Sequence of chain 1.A:
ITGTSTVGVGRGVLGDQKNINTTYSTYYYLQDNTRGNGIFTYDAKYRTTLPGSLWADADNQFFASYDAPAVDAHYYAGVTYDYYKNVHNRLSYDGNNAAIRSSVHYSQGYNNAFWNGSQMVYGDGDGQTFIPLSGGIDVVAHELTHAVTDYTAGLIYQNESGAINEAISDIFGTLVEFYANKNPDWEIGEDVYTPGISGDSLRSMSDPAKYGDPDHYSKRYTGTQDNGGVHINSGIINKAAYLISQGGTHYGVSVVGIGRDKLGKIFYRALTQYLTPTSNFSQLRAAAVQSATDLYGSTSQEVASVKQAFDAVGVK

Binding-site contacts:
Ligand atom CG2 contacts residue LEU202 of chain 1.A at 4.0 Å (hydrophobic).
Ligand atom C contacts residue ASN112 of chain 1.A at 4.0 Å.
Ligand atom CB contacts residue LEU202 of chain 1.A at 4.4 Å (hydrophobic).
Ligand atom CA contacts residue PO41 of chain 1.I at 3.4 Å.
Ligand atom C contacts residue HIS231 of chain 1.A at 4.0 Å.
Ligand atom CG1 contacts residue LEU133 of chain 1.A at 4.0 Å (hydrophobic).
Ligand atom CB contacts residue ASN112 of chain 1.A at 4.1 Å.
Ligand atom N contacts residue GLU143 of chain 1.A at 2.9 Å (salt-bridge).
Ligand atom CG2 contacts residue ILE188 of chain 1.A at 4.4 Å (hydrophobic).
Ligand atom N contacts residue ASN112 of chain 1.A at 2.8 Å (h-bond).
Ligand atom CG2 contacts residue HIS142 of chain 1.A at 4.5 Å.
Ligand atom O contacts residue HIS231 of chain 1.A at 3.6 Å.
Ligand atom CB contacts residue LYS1 of chain 1.H at 3.4 Å.
Ligand atom CG2 contacts residue VAL139 of chain 1.A at 4.2 Å (hydrophobic).
Ligand atom CB contacts residue GLU143 of chain 1.A at 3.5 Å.
Ligand atom CG1 contacts residue LYS1 of chain 1.H at 3.4 Å.
Ligand atom CG1 contacts residue LEU202 of chain 1.A at 3.7 Å (hydrophobic).
Ligand atom CA contacts residue ASN112 of chain 1.A at 3.7 Å.
Ligand atom CG2 contacts residue ARG203 of chain 1.A at 3.8 Å.
Ligand atom N contacts residue ALA113 of chain 1.A at 2.9 Å (h-bond).
Ligand atom O contacts residue PO41 of chain 1.I at 4.0 Å.
Ligand atom C contacts residue ARG203 of chain 1.A at 4.0 Å.
Ligand atom CA contacts residue HIS142 of chain 1.A at 4.3 Å.
Ligand atom C contacts residue LYS1 of chain 1.H at 1.3 Å.
Ligand atom O contacts residue GLU166 of chain 1.A at 4.5 Å.
Ligand atom CA contacts residue GLU143 of chain 1.A at 3.2 Å.
Ligand atom CA contacts residue ALA113 of chain 1.A at 4.3 Å (hydrophobic).
Ligand atom CG2 contacts residue GLU143 of chain 1.A at 4.2 Å.
Ligand atom N contacts residue PO41 of chain 1.I at 2.5 Å (h-bond).
Ligand atom O contacts residue LYS1 of chain 1.H at 2.2 Å (salt-bridge).
Ligand atom CG1 contacts residue ASN112 of chain 1.A at 3.6 Å.
Ligand atom CG2 contacts residue LYS1 of chain 1.H at 4.3 Å.
Ligand atom C contacts residue PO41 of chain 1.I at 3.6 Å.
Ligand atom O contacts residue ARG203 of chain 1.A at 2.9 Å (salt-bridge).
Ligand atom O contacts residue LEU202 of chain 1.A at 4.4 Å.
Ligand atom N contacts residue LYS1 of chain 1.H at 2.8 Å (salt-bridge).
Ligand atom O contacts residue HIS142 of chain 1.A at 4.4 Å.
Ligand atom CA contacts residue LYS1 of chain 1.H at 2.5 Å.

A protein and the small-molecule ligand that binds it are described below.
Small molecule (SMILES): CC(C)[C@H](N)C(=O)O